Binding-site contacts:
Ligand atom CAI contacts residue GLY495 of chain 1.B at 3.4 Å.
Ligand atom FAD contacts residue VAL492 of chain 1.B at 4.0 Å.
Ligand atom CAL contacts residue LEU321 of chain 1.B at 3.9 Å (hydrophobic).
Ligand atom CLE contacts residue VAL318 of chain 1.B at 3.6 Å.
Ligand atom CAO contacts residue GLY495 of chain 1.B at 3.9 Å.
Ligand atom OAB contacts residue VAL318 of chain 1.B at 3.3 Å.
Ligand atom OAC contacts residue TYR317 of chain 1.B at 3.5 Å.
Ligand atom CAP contacts residue LEU321 of chain 1.B at 3.6 Å (hydrophobic).
Ligand atom CAA contacts residue MET491 of chain 1.B at 3.6 Å (hydrophobic).
Ligand atom CLE contacts residue LEU500 of chain 1.B at 3.7 Å.
Ligand atom FAD contacts residue LEU321 of chain 1.B at 3.1 Å.
Ligand atom CAJ contacts residue ALA496 of chain 1.B at 3.7 Å (hydrophobic).
Ligand atom CAT contacts residue LEU321 of chain 1.B at 3.8 Å (hydrophobic).
Ligand atom CAT contacts residue VAL318 of chain 1.B at 3.9 Å (hydrophobic).
Ligand atom CAN contacts residue TYR354 of chain 1.B at 3.4 Å (hydrophobic).
Ligand atom NAM contacts residue LEU321 of chain 1.B at 3.6 Å.
Ligand atom CAA contacts residue TRP356 of chain 1.B at 3.8 Å (hydrophobic).
Ligand atom CAQ contacts residue VAL318 of chain 1.B at 3.4 Å (hydrophobic).
Ligand atom CAN contacts residue SER499 of chain 1.B at 3.2 Å.
Ligand atom CAK contacts residue TRP356 of chain 1.B at 3.4 Å (hydrophobic).
Ligand atom CAI contacts residue ALA496 of chain 1.B at 3.8 Å (hydrophobic).
Ligand atom CAH contacts residue ALA496 of chain 1.B at 3.6 Å (hydrophobic).
Ligand atom CAA contacts residue GLY495 of chain 1.B at 4.0 Å.
Ligand atom CAG contacts residue VAL492 of chain 1.B at 3.5 Å (hydrophobic).
Ligand atom CAK contacts residue TYR354 of chain 1.B at 3.6 Å (hydrophobic).
Ligand atom CAL contacts residue TYR317 of chain 1.B at 3.5 Å (hydrophobic).
Ligand atom CAI contacts residue MET491 of chain 1.B at 3.4 Å (hydrophobic).
Ligand atom CAN contacts residue VAL318 of chain 1.B at 4.0 Å (hydrophobic).
Ligand atom CAF contacts residue TYR324 of chain 1.B at 3.4 Å (hydrophobic).
Ligand atom CAH contacts residue VAL318 of chain 1.B at 3.8 Å (hydrophobic).
Ligand atom CLE contacts residue SER499 of chain 1.B at 3.4 Å.
Ligand atom OAC contacts residue TYR354 of chain 1.B at 2.8 Å (h-bond).
Ligand atom OAC contacts residue SER499 of chain 1.B at 3.3 Å (h-bond).
Ligand atom CAL contacts residue TYR354 of chain 1.B at 3.1 Å (hydrophobic).
Ligand atom CAG contacts residue SER322 of chain 1.B at 3.7 Å.
Ligand atom CAJ contacts residue GLY495 of chain 1.B at 3.9 Å.
Ligand atom OAB contacts residue SER499 of chain 1.B at 2.5 Å (h-bond).
Ligand atom CAN contacts residue TYR317 of chain 1.B at 3.7 Å (hydrophobic).
Ligand atom CAO contacts residue TRP356 of chain 1.B at 3.8 Å (hydrophobic).
Ligand atom CAQ contacts residue ALA496 of chain 1.B at 3.7 Å (hydrophobic).

This small molecule binds to this protein.
Small molecule (SMILES): Cc1ccc(Nc2c(F)cccc2Cl)c(CC(=O)O)c1

Sequence of chain 1.B:
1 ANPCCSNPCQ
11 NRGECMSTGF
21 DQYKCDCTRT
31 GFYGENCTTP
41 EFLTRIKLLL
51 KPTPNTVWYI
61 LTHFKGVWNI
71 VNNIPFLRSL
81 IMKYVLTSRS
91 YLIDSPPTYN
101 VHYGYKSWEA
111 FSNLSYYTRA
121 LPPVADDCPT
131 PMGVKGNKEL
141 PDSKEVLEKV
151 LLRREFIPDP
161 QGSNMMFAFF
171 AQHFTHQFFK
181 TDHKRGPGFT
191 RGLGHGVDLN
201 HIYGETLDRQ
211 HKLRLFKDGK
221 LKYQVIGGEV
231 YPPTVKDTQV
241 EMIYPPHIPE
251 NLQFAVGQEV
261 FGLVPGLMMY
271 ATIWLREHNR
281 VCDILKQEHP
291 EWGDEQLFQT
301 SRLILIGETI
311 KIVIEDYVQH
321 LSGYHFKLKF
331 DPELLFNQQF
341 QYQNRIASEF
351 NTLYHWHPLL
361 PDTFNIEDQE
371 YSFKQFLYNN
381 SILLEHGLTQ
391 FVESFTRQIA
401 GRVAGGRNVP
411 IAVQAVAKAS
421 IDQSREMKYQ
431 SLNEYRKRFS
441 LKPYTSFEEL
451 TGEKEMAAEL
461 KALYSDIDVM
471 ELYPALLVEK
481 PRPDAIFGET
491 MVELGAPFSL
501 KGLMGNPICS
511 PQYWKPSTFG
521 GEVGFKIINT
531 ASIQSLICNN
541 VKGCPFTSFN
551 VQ